Binding-site contacts:
Ligand atom C18 contacts residue TYR153 of chain 1.A at 3.5 Å (hydrophobic).
Ligand atom C16 contacts residue LEU117 of chain 1.A at 3.8 Å (hydrophobic).
Ligand atom C14 contacts residue PHE72 of chain 1.A at 4.3 Å (hydrophobic).
Ligand atom C5 contacts residue VAL152 of chain 1.A at 4.0 Å (hydrophobic).
Ligand atom C14 contacts residue GLU79 of chain 1.A at 3.8 Å.
Ligand atom C11 contacts residue ILE30 of chain 1.A at 4.3 Å (hydrophobic).
Ligand atom C13 contacts residue PHE72 of chain 1.A at 4.0 Å (hydrophobic).
Ligand atom C19 contacts residue TYR56 of chain 1.A at 4.1 Å (hydrophobic).
Ligand atom C17 contacts residue TYR153 of chain 1.A at 4.1 Å (hydrophobic).
Ligand atom C13 contacts residue TYR153 of chain 1.A at 4.0 Å (hydrophobic).
Ligand atom C19 contacts residue LEU65 of chain 1.A at 3.7 Å (hydrophobic).
Ligand atom C4 contacts residue PHE60 of chain 1.A at 4.1 Å (hydrophobic).
Ligand atom C15 contacts residue LEU117 of chain 1.A at 3.7 Å (hydrophobic).
Ligand atom C12 contacts residue ASP35 of chain 1.A at 3.1 Å.
Ligand atom C14 contacts residue LEU76 of chain 1.A at 4.1 Å (hydrophobic).
Ligand atom C13 contacts residue ASP35 of chain 1.A at 3.8 Å.
Ligand atom C13 contacts residue LEU76 of chain 1.A at 4.3 Å (hydrophobic).
Ligand atom C18 contacts residue ASP35 of chain 1.A at 3.7 Å.
Ligand atom C15 contacts residue ILE120 of chain 1.A at 3.9 Å (hydrophobic).
Ligand atom C17 contacts residue TYR156 of chain 1.A at 4.0 Å (hydrophobic).
Ligand atom C10 contacts residue ILE30 of chain 1.A at 3.8 Å (hydrophobic).
Ligand atom C11 contacts residue TYR156 of chain 1.A at 3.6 Å (hydrophobic).
Ligand atom C9 contacts residue TYR56 of chain 1.A at 4.1 Å (hydrophobic).
Ligand atom O contacts residue TRP55 of chain 1.A at 4.0 Å.
Ligand atom C19 contacts residue ASP35 of chain 1.A at 3.3 Å.
Ligand atom N1 contacts residue ASP35 of chain 1.A at 2.8 Å (salt-bridge).
Ligand atom C15 contacts residue THR116 of chain 1.A at 4.2 Å.
Ligand atom C10 contacts residue ASP35 of chain 1.A at 3.2 Å.
Ligand atom C10 contacts residue TYR156 of chain 1.A at 3.7 Å (hydrophobic).
Ligand atom N contacts residue ASP35 of chain 1.A at 3.7 Å.
Ligand atom C1 contacts residue TRP55 of chain 1.A at 4.3 Å (hydrophobic).
Ligand atom C17 contacts residue ASP35 of chain 1.A at 4.3 Å.
Ligand atom C19 contacts residue TYR153 of chain 1.A at 4.0 Å (hydrophobic).
Ligand atom C5 contacts residue TYR56 of chain 1.A at 4.2 Å (hydrophobic).
Ligand atom C4 contacts residue VAL152 of chain 1.A at 4.2 Å (hydrophobic).
Ligand atom C18 contacts residue LEU65 of chain 1.A at 4.0 Å (hydrophobic).
Ligand atom C13 contacts residue GLU79 of chain 1.A at 4.3 Å.
Ligand atom C11 contacts residue ASP35 of chain 1.A at 3.2 Å.
Ligand atom C12 contacts residue TYR153 of chain 1.A at 4.3 Å (hydrophobic).
Ligand atom C9 contacts residue ASP35 of chain 1.A at 4.1 Å.

This protein binds this small molecule.
Small molecule (SMILES): COc1cccc2c1CCC[C@@H]2CCCN1CCN(C2CCCCC2)CC1

Sequence of chain 1.A:
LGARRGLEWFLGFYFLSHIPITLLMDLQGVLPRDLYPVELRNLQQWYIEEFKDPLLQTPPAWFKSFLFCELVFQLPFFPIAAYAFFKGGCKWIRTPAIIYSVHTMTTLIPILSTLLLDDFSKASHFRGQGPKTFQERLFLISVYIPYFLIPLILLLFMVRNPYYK